A small-molecule ligand and the protein it binds are described below.
Small molecule (SMILES): Nc1ncnc2c1ncn2[C@@H]1O[C@H](CO[P](=O)(O)O[P](=O)(O)NP(=O)(O)O)[C@@H](O)[C@H]1O

Binding-site contacts:
Ligand atom O4' contacts residue TYR414 of chain 2.A at 3.5 Å.
Ligand atom O3A contacts residue ARG326 of chain 2.B at 3.2 Å (salt-bridge).
Ligand atom N3 contacts residue TYR414 of chain 2.A at 3.5 Å.
Ligand atom O1A contacts residue LYS229 of chain 2.A at 3.2 Å (salt-bridge).
Ligand atom O1G contacts residue ARG253 of chain 2.A at 3.2 Å (salt-bridge).
Ligand atom O1G contacts residue ARG326 of chain 2.B at 3.5 Å (salt-bridge).
Ligand atom O1B contacts residue GLY228 of chain 2.A at 2.7 Å (h-bond).
Ligand atom O2B contacts residue GLY226 of chain 2.A at 2.6 Å (h-bond).
Ligand atom N6 contacts residue ALA493 of chain 2.A at 3.3 Å.
Ligand atom N7 contacts residue VAL231 of chain 2.A at 3.4 Å.
Ligand atom O1A contacts residue GLY228 of chain 2.A at 3.1 Å.
Ligand atom O2A contacts residue ARG326 of chain 2.B at 2.6 Å (salt-bridge).
Ligand atom O3G contacts residue ARG253 of chain 2.A at 3.5 Å (salt-bridge).
Ligand atom C6 contacts residue TYR414 of chain 2.A at 3.4 Å (hydrophobic).
Ligand atom O2G contacts residue THR230 of chain 2.A at 2.2 Å (h-bond).
Ligand atom O1G contacts residue GLU256 of chain 2.A at 3.0 Å (salt-bridge).
Ligand atom O2G contacts residue MG1 of chain 2.D at 2.9 Å.
Ligand atom O3G contacts residue MG1 of chain 2.D at 3.5 Å.
Ligand atom N3B contacts residue LYS229 of chain 2.A at 3.4 Å (salt-bridge).
Ligand atom O1B contacts residue LYS229 of chain 2.A at 2.9 Å (salt-bridge).
Ligand atom O2B contacts residue ARG326 of chain 2.B at 3.1 Å (salt-bridge).
Ligand atom O1A contacts residue THR230 of chain 2.A at 2.9 Å (h-bond).
Ligand atom O2G contacts residue ASP320 of chain 2.A at 3.3 Å (salt-bridge).
Ligand atom O1G contacts residue THR230 of chain 2.A at 3.0 Å (h-bond).
Ligand atom PG contacts residue MG1 of chain 2.D at 3.3 Å.
Ligand atom C4 contacts residue TYR414 of chain 2.A at 3.5 Å (hydrophobic).
Ligand atom C2 contacts residue ASP492 of chain 2.A at 3.5 Å.
Ligand atom PB contacts residue GLY226 of chain 2.A at 3.5 Å.
Ligand atom N1 contacts residue ALA493 of chain 2.A at 3.0 Å (h-bond).
Ligand atom O1A contacts residue VAL231 of chain 2.A at 3.0 Å (h-bond).
Ligand atom PB contacts residue GLY228 of chain 2.A at 3.5 Å.
Ligand atom O2B contacts residue PHE225 of chain 2.A at 3.5 Å.
Ligand atom O1B contacts residue SER227 of chain 2.A at 3.0 Å (h-bond).
Ligand atom N6 contacts residue GLN491 of chain 2.A at 2.8 Å (h-bond).
Ligand atom O3A contacts residue GLY228 of chain 2.A at 3.1 Å (h-bond).
Ligand atom C5 contacts residue TYR414 of chain 2.A at 3.4 Å (hydrophobic).
Ligand atom N3B contacts residue THR230 of chain 2.A at 3.0 Å (h-bond).
Ligand atom PA contacts residue ARG326 of chain 2.B at 3.4 Å.
Ligand atom PG contacts residue THR230 of chain 2.A at 3.0 Å.
Ligand atom O1G contacts residue MG1 of chain 2.D at 3.1 Å.

Sequence of chain 2.A:
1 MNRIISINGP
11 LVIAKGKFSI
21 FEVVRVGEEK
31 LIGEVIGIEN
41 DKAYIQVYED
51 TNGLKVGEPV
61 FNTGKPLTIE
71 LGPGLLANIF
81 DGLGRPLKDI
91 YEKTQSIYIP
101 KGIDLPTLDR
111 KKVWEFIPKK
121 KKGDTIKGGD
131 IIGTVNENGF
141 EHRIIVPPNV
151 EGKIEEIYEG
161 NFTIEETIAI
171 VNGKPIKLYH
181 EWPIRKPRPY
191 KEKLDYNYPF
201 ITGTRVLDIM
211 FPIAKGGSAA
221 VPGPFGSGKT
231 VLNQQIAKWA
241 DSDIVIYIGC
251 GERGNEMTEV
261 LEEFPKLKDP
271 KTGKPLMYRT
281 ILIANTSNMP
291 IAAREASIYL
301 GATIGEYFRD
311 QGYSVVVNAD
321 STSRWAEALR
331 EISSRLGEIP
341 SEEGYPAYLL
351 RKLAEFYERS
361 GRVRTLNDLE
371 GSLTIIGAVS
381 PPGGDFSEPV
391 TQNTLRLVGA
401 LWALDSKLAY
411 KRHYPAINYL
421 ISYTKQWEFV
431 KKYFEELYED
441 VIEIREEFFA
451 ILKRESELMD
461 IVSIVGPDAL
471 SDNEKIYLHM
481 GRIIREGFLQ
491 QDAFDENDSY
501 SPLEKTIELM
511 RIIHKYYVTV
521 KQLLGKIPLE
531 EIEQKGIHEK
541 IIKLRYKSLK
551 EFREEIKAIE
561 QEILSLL

Sequence of chain 2.B:
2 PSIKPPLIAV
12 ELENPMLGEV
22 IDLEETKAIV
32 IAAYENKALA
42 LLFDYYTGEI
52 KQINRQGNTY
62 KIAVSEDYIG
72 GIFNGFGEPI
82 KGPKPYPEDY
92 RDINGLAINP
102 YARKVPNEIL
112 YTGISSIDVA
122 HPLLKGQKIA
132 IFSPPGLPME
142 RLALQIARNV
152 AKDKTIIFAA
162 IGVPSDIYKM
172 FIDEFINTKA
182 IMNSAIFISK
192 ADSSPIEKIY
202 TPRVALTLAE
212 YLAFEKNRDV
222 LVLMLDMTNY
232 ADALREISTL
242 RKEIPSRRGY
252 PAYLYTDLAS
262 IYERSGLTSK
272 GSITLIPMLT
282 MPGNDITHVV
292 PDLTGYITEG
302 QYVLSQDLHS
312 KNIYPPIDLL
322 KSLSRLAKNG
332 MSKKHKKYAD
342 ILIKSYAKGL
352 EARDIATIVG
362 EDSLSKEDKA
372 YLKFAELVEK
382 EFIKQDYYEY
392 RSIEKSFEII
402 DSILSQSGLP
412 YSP